Binding-site contacts:
Ligand atom C10 contacts residue LEU155 of chain 1.A at 3.4 Å (hydrophobic).
Ligand atom C10 contacts residue ALA54 of chain 1.A at 3.6 Å (hydrophobic).
Ligand atom C08 contacts residue MET101 of chain 1.A at 3.7 Å (hydrophobic).
Ligand atom C11 contacts residue GLN102 of chain 1.A at 3.4 Å.
Ligand atom N36 contacts residue ASP166 of chain 1.A at 2.8 Å (salt-bridge).
Ligand atom C17 contacts residue GLY107 of chain 1.A at 3.6 Å.
Ligand atom C38 contacts residue VAL37 of chain 1.A at 3.7 Å (hydrophobic).
Ligand atom O30 contacts residue LEU103 of chain 1.A at 3.6 Å.
Ligand atom C29 contacts residue MET104 of chain 1.A at 3.6 Å (hydrophobic).
Ligand atom C35 contacts residue ASP166 of chain 1.A at 3.6 Å.
Ligand atom N14 contacts residue MET104 of chain 1.A at 2.7 Å (h-bond).
Ligand atom C37 contacts residue ASP166 of chain 1.A at 3.6 Å.
Ligand atom C06 contacts residue MET101 of chain 1.A at 3.7 Å (hydrophobic).
Ligand atom C08 contacts residue LYS56 of chain 1.A at 3.5 Å.
Ligand atom C31 contacts residue PRO105 of chain 1.A at 3.3 Å (hydrophobic).
Ligand atom C33 contacts residue LEU155 of chain 1.A at 3.4 Å (hydrophobic).
Ligand atom C09 contacts residue THR165 of chain 1.A at 3.7 Å.
Ligand atom C40 contacts residue GLY30 of chain 1.A at 3.8 Å.
Ligand atom C13 contacts residue MET104 of chain 1.A at 3.8 Å (hydrophobic).
Ligand atom C15 contacts residue MET104 of chain 1.A at 3.3 Å (hydrophobic).
Ligand atom C15 contacts residue GLY107 of chain 1.A at 3.5 Å.
Ligand atom C11 contacts residue ALA54 of chain 1.A at 3.3 Å (hydrophobic).
Ligand atom C02 contacts residue ALA54 of chain 1.A at 3.8 Å (hydrophobic).
Ligand atom O01 contacts residue MET101 of chain 1.A at 3.8 Å.
Ligand atom C37 contacts residue VAL37 of chain 1.A at 3.7 Å (hydrophobic).
Ligand atom N12 contacts residue MET104 of chain 1.A at 2.9 Å (h-bond).
Ligand atom C07 contacts residue LEU99 of chain 1.A at 3.7 Å (hydrophobic).
Ligand atom C06 contacts residue LEU99 of chain 1.A at 3.6 Å (hydrophobic).
Ligand atom O30 contacts residue MET104 of chain 1.A at 3.2 Å (h-bond).
Ligand atom N32 contacts residue LEU155 of chain 1.A at 3.7 Å.
Ligand atom C39 contacts residue VAL37 of chain 1.A at 3.7 Å (hydrophobic).
Ligand atom C08 contacts residue ASP166 of chain 1.A at 3.7 Å.
Ligand atom C42 contacts residue VAL37 of chain 1.A at 3.7 Å (hydrophobic).
Ligand atom O01 contacts residue THR165 of chain 1.A at 3.5 Å (h-bond).
Ligand atom C35 contacts residue THR165 of chain 1.A at 3.7 Å.
Ligand atom C16 contacts residue GLY107 of chain 1.A at 3.4 Å.
Ligand atom C28 contacts residue LEU29 of chain 1.A at 3.6 Å (hydrophobic).
Ligand atom C07 contacts residue MET101 of chain 1.A at 3.6 Å (hydrophobic).
Ligand atom C09 contacts residue ASP166 of chain 1.A at 3.2 Å.
Ligand atom C11 contacts residue LEU155 of chain 1.A at 3.7 Å (hydrophobic).

Sequence of chain 1.A:
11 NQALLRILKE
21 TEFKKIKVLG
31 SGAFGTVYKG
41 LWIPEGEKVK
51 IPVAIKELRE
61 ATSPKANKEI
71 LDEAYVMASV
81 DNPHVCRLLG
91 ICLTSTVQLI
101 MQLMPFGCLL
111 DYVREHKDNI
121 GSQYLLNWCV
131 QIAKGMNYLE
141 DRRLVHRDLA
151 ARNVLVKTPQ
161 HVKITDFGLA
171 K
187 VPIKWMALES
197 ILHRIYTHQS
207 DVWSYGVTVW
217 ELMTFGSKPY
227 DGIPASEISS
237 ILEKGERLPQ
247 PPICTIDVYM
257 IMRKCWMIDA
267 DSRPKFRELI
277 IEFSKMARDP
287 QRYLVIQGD

A small-molecule ligand and the protein it binds are described below.
Small molecule (SMILES): COc1cc(N2CCC(N(C)C)CC2)ccc1Nc1ncc(C(=O)Oc2ccccc2)c(-c2c[nH]c3ccccc23)n1